This protein binds this small molecule.
Small molecule (SMILES): O=C(NCc1cccc(Cl)c1)c1ccc2c(c1)ncn2CCN1CCCC1

Binding-site contacts:
Ligand atom N3 contacts residue SER59 of chain 1.A at 2.9 Å (h-bond).
Ligand atom C9 contacts residue ALA80 of chain 1.A at 3.6 Å (hydrophobic).
Ligand atom C14 contacts residue TYR79 of chain 1.A at 4.1 Å (hydrophobic).
Ligand atom C12 contacts residue SER59 of chain 1.A at 3.7 Å.
Ligand atom C13 contacts residue PHE60 of chain 1.A at 3.5 Å (hydrophobic).
Ligand atom C contacts residue HIS57 of chain 1.A at 3.6 Å.
Ligand atom C17 contacts residue SER59 of chain 1.A at 4.0 Å.
Ligand atom C18 contacts residue PHE29 of chain 1.A at 3.9 Å (hydrophobic).
Ligand atom C19 contacts residue SER59 of chain 1.A at 3.5 Å.
Ligand atom N contacts residue HIS57 of chain 1.A at 3.4 Å.
Ligand atom C14 contacts residue SER59 of chain 1.A at 3.8 Å.
Ligand atom O contacts residue GLY78 of chain 1.A at 3.2 Å.
Ligand atom C14 contacts residue PHE29 of chain 1.A at 3.6 Å (hydrophobic).
Ligand atom C1 contacts residue HIS57 of chain 1.A at 3.5 Å.
Ligand atom N3 contacts residue PHE60 of chain 1.A at 3.4 Å.
Ligand atom N1 contacts residue HIS57 of chain 1.A at 3.1 Å (h-bond).
Ligand atom C13 contacts residue PHE29 of chain 1.A at 3.8 Å (hydrophobic).
Ligand atom C12 contacts residue PHE60 of chain 1.A at 3.7 Å (hydrophobic).
Ligand atom C20 contacts residue ALA80 of chain 1.A at 3.2 Å (hydrophobic).
Ligand atom O contacts residue ALA80 of chain 1.A at 3.6 Å (h-bond).
Ligand atom C9 contacts residue HIS57 of chain 1.A at 3.8 Å.
Ligand atom C15 contacts residue TYR79 of chain 1.A at 3.8 Å (hydrophobic).
Ligand atom C13 contacts residue SER59 of chain 1.A at 3.9 Å.
Ligand atom C16 contacts residue SER59 of chain 1.A at 3.6 Å.
Ligand atom C7 contacts residue GLY81 of chain 1.A at 3.5 Å.
Ligand atom C20 contacts residue PHE82 of chain 1.A at 4.0 Å (hydrophobic).
Ligand atom C12 contacts residue TYR79 of chain 1.A at 3.8 Å (hydrophobic).
Ligand atom C3 contacts residue HIS57 of chain 1.A at 3.6 Å.
Ligand atom C10 contacts residue HIS57 of chain 1.A at 4.1 Å.
Ligand atom C10 contacts residue SER59 of chain 1.A at 3.1 Å.
Ligand atom C9 contacts residue GLY81 of chain 1.A at 3.6 Å.
Ligand atom O contacts residue TYR79 of chain 1.A at 2.7 Å (h-bond).
Ligand atom C13 contacts residue TYR79 of chain 1.A at 4.0 Å (hydrophobic).
Ligand atom C contacts residue SER59 of chain 1.A at 4.0 Å.
Ligand atom C2 contacts residue HIS57 of chain 1.A at 3.2 Å.
Ligand atom C11 contacts residue SER59 of chain 1.A at 3.5 Å.
Ligand atom C17 contacts residue PHE29 of chain 1.A at 3.5 Å (hydrophobic).
Ligand atom C15 contacts residue SER59 of chain 1.A at 3.5 Å.
Ligand atom O contacts residue PHE60 of chain 1.A at 3.9 Å.
Ligand atom C18 contacts residue SER59 of chain 1.A at 3.7 Å.

Sequence of chain 1.A:
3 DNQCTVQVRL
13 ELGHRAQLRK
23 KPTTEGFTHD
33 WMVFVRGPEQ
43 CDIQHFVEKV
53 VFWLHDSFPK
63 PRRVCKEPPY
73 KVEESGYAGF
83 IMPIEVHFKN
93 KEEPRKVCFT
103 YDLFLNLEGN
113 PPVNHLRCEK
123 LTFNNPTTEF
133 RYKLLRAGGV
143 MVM